A protein and the small-molecule ligand that binds it are described below.
Small molecule (SMILES): O=C1C=Cc2c1cccc2[N+](=O)[O-]

Binding-site contacts:
Ligand atom ON1 contacts residue TRP243 of chain 1.B at 3.9 Å.
Ligand atom C8 contacts residue TYR223 of chain 1.B at 3.1 Å (hydrophobic).
Ligand atom C7 contacts residue NDP1 of chain 1.E at 3.3 Å.
Ligand atom C3 contacts residue TRP243 of chain 1.B at 3.9 Å (hydrophobic).
Ligand atom C9 contacts residue TYR223 of chain 1.B at 3.3 Å (hydrophobic).
Ligand atom C5 contacts residue ILE165 of chain 1.B at 3.8 Å (hydrophobic).
Ligand atom C1 contacts residue NDP1 of chain 1.E at 3.1 Å.
Ligand atom C9 contacts residue TYR178 of chain 1.B at 3.8 Å (hydrophobic).
Ligand atom O1 contacts residue NDP1 of chain 1.E at 3.2 Å.
Ligand atom N contacts residue TYR223 of chain 1.B at 3.5 Å.
Ligand atom ON2 contacts residue CYS220 of chain 1.B at 3.9 Å.
Ligand atom O1 contacts residue TYR223 of chain 1.B at 3.7 Å.
Ligand atom C2 contacts residue TYR223 of chain 1.B at 3.3 Å (hydrophobic).
Ligand atom C2 contacts residue GLY210 of chain 1.B at 3.9 Å.
Ligand atom C6 contacts residue NDP1 of chain 1.E at 3.7 Å.
Ligand atom C8 contacts residue TYR178 of chain 1.B at 3.8 Å (hydrophobic).
Ligand atom ON1 contacts residue CYS220 of chain 1.B at 3.4 Å.
Ligand atom C8 contacts residue NDP1 of chain 1.E at 3.2 Å.
Ligand atom C2 contacts residue NDP1 of chain 1.E at 3.8 Å.
Ligand atom N contacts residue CYS220 of chain 1.B at 4.0 Å.
Ligand atom C5 contacts residue TYR223 of chain 1.B at 3.7 Å (hydrophobic).
Ligand atom C1 contacts residue TYR223 of chain 1.B at 3.3 Å (hydrophobic).
Ligand atom C3 contacts residue GLY210 of chain 1.B at 3.6 Å.
Ligand atom ON1 contacts residue TYR223 of chain 1.B at 3.7 Å.
Ligand atom ON2 contacts residue TYR216 of chain 1.B at 3.5 Å.
Ligand atom O1 contacts residue SER164 of chain 1.B at 2.8 Å (h-bond).
Ligand atom C9 contacts residue MET215 of chain 1.B at 3.7 Å (hydrophobic).
Ligand atom ON1 contacts residue TYR216 of chain 1.B at 3.6 Å.
Ligand atom C3 contacts residue TYR223 of chain 1.B at 3.8 Å (hydrophobic).
Ligand atom C4 contacts residue MET283 of chain 1.B at 3.6 Å (hydrophobic).
Ligand atom C4 contacts residue TYR223 of chain 1.B at 3.7 Å (hydrophobic).
Ligand atom C9 contacts residue NDP1 of chain 1.E at 3.4 Å.
Ligand atom C4 contacts residue GLY210 of chain 1.B at 3.5 Å.
Ligand atom N contacts residue TYR216 of chain 1.B at 4.0 Å.
Ligand atom C7 contacts residue TYR223 of chain 1.B at 3.1 Å (hydrophobic).
Ligand atom O1 contacts residue TYR178 of chain 1.B at 3.0 Å (h-bond).
Ligand atom C6 contacts residue TYR223 of chain 1.B at 3.0 Å (hydrophobic).
Ligand atom C5 contacts residue GLY210 of chain 1.B at 4.0 Å.
Ligand atom ON2 contacts residue TYR223 of chain 1.B at 3.7 Å.
Ligand atom C8 contacts residue SER164 of chain 1.B at 4.0 Å.

Sequence of chain 1.B:
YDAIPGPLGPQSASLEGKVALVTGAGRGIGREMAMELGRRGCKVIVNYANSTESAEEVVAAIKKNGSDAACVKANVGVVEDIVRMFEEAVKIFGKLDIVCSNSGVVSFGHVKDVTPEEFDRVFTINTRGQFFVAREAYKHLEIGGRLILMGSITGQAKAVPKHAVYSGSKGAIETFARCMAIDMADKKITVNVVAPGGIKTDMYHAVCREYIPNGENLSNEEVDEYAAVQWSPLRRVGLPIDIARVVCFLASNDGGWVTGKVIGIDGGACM